Sequence of chain 1.D:
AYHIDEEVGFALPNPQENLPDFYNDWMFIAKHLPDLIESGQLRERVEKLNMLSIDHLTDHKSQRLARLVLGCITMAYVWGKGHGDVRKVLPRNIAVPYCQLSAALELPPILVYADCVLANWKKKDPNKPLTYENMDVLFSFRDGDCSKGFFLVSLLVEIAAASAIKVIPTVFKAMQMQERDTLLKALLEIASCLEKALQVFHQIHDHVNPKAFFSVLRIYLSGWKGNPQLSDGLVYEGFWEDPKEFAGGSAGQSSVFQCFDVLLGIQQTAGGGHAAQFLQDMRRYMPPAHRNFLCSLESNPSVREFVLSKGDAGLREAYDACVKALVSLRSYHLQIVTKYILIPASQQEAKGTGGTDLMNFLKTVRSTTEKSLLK

A small-molecule ligand and the protein it binds are described below.
Small molecule (SMILES): N[C@@H](Cc1c[nH]c2ccccc12)C(=O)O

Binding-site contacts:
Ligand atom N contacts residue SER265 of chain 1.D at 3.3 Å.
Ligand atom CE3 contacts residue PHE165 of chain 1.D at 3.8 Å (hydrophobic).
Ligand atom C contacts residue THR381 of chain 1.D at 3.5 Å.
Ligand atom CD2 contacts residue PHE165 of chain 1.D at 3.3 Å (hydrophobic).
Ligand atom OXT contacts residue THR381 of chain 1.D at 2.9 Å (h-bond).
Ligand atom CD1 contacts residue PHE165 of chain 1.D at 3.6 Å (hydrophobic).
Ligand atom CD2 contacts residue GLY264 of chain 1.D at 3.8 Å.
Ligand atom O contacts residue ILE356 of chain 1.D at 3.5 Å.
Ligand atom NE1 contacts residue HEM1 of chain 1.L at 3.7 Å.
Ligand atom CB contacts residue THR381 of chain 1.D at 3.3 Å.
Ligand atom CE2 contacts residue SER265 of chain 1.D at 3.5 Å.
Ligand atom N contacts residue HEM1 of chain 1.L at 2.5 Å (h-bond).
Ligand atom CG contacts residue SER265 of chain 1.D at 3.7 Å.
Ligand atom CE2 contacts residue ALA266 of chain 1.D at 3.2 Å (hydrophobic).
Ligand atom NE1 contacts residue ALA266 of chain 1.D at 3.1 Å (h-bond).
Ligand atom O contacts residue ARG233 of chain 1.D at 2.8 Å (salt-bridge).
Ligand atom CA contacts residue THR381 of chain 1.D at 3.5 Å.
Ligand atom CZ2 contacts residue ALA266 of chain 1.D at 3.5 Å (hydrophobic).
Ligand atom CE2 contacts residue PHE165 of chain 1.D at 3.3 Å (hydrophobic).
Ligand atom CE3 contacts residue GLY264 of chain 1.D at 3.4 Å.
Ligand atom CD1 contacts residue HEM1 of chain 1.L at 3.2 Å.
Ligand atom CD2 contacts residue SER265 of chain 1.D at 3.3 Å.
Ligand atom CG contacts residue PHE165 of chain 1.D at 3.5 Å (hydrophobic).
Ligand atom OXT contacts residue ARG233 of chain 1.D at 2.7 Å (salt-bridge).
Ligand atom OXT contacts residue HEM1 of chain 1.L at 3.3 Å.
Ligand atom C contacts residue ARG233 of chain 1.D at 3.5 Å.
Ligand atom O contacts residue PHE228 of chain 1.D at 3.3 Å.
Ligand atom CZ2 contacts residue TYR128 of chain 1.D at 3.2 Å (hydrophobic).
Ligand atom CE3 contacts residue SER265 of chain 1.D at 3.6 Å.
Ligand atom CE3 contacts residue LEU236 of chain 1.D at 3.5 Å (hydrophobic).
Ligand atom N contacts residue THR381 of chain 1.D at 3.2 Å (h-bond).
Ligand atom C contacts residue HEM1 of chain 1.L at 3.7 Å.
Ligand atom NE1 contacts residue PHE165 of chain 1.D at 3.5 Å.
Ligand atom CH2 contacts residue TYR128 of chain 1.D at 3.3 Å (hydrophobic).
Ligand atom CA contacts residue HEM1 of chain 1.L at 3.3 Å.
Ligand atom CZ3 contacts residue GLY264 of chain 1.D at 3.7 Å.
Ligand atom C contacts residue ILE356 of chain 1.D at 3.8 Å (hydrophobic).
Ligand atom CZ2 contacts residue SER265 of chain 1.D at 3.7 Å.
Ligand atom CZ3 contacts residue SER265 of chain 1.D at 3.7 Å.
Ligand atom OXT contacts residue GLY380 of chain 1.D at 3.3 Å.